Sequence of chain 1.B:
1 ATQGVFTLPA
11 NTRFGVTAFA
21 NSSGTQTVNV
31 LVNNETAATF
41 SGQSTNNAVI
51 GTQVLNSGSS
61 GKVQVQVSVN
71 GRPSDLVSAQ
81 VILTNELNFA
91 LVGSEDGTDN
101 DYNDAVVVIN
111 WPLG

Sequence of chain 1.A:
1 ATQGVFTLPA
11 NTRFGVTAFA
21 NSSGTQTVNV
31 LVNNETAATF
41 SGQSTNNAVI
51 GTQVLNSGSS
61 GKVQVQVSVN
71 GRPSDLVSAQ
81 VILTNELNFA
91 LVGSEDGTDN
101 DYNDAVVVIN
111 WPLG

A protein and the small-molecule ligand that binds it are described below.
Small molecule (SMILES): C[C@@H]1O[C@H](O)[C@@H](O)[C@H](O)[C@@H]1O

Binding-site contacts:
Ligand atom C2 contacts residue ASP96 of chain 1.A at 3.5 Å.
Ligand atom O5 contacts residue SER22 of chain 1.A at 3.4 Å (h-bond).
Ligand atom O1 contacts residue FUC1 of chain 1.F at 1.3 Å.
Ligand atom O3 contacts residue ASP104 of chain 1.A at 3.2 Å (salt-bridge).
Ligand atom O3 contacts residue CA1 of chain 1.H at 2.5 Å.
Ligand atom O2 contacts residue FUC1 of chain 1.F at 0.0 Å (h-bond).
Ligand atom C3 contacts residue FUC1 of chain 1.F at 0.0 Å.
Ligand atom O3 contacts residue ASP99 of chain 1.A at 2.4 Å (salt-bridge).
Ligand atom C1 contacts residue SER22 of chain 1.A at 3.0 Å.
Ligand atom O2 contacts residue ASP99 of chain 1.A at 3.5 Å (salt-bridge).
Ligand atom O2 contacts residue ASP96 of chain 1.A at 2.8 Å (salt-bridge).
Ligand atom O3 contacts residue CA1 of chain 1.G at 2.6 Å.
Ligand atom O2 contacts residue ASP104 of chain 1.A at 3.3 Å (salt-bridge).
Ligand atom O5 contacts residue SER23 of chain 1.A at 2.9 Å (h-bond).
Ligand atom O1 contacts residue SER23 of chain 1.A at 3.5 Å (h-bond).
Ligand atom O4 contacts residue SER22 of chain 1.A at 3.4 Å.
Ligand atom C2 contacts residue CA1 of chain 1.G at 3.2 Å.
Ligand atom C2 contacts residue ASP104 of chain 1.A at 3.1 Å.
Ligand atom C3 contacts residue CA1 of chain 1.H at 3.4 Å.
Ligand atom C3 contacts residue ASP99 of chain 1.A at 3.2 Å.
Ligand atom O4 contacts residue ASN21 of chain 1.A at 3.1 Å (h-bond).
Ligand atom C1 contacts residue FUC1 of chain 1.F at 0.0 Å.
Ligand atom O3 contacts residue FUC1 of chain 1.F at 0.0 Å (h-bond).
Ligand atom C6 contacts residue FUC1 of chain 1.F at 0.0 Å.
Ligand atom C4 contacts residue FUC1 of chain 1.F at 0.0 Å.
Ligand atom O4 contacts residue FUC1 of chain 1.F at 0.0 Å (h-bond).
Ligand atom C4 contacts residue CA1 of chain 1.H at 3.4 Å.
Ligand atom O1 contacts residue ASP96 of chain 1.A at 2.9 Å (salt-bridge).
Ligand atom O2 contacts residue GLU95 of chain 1.A at 3.4 Å (salt-bridge).
Ligand atom O4 contacts residue GLY114 of chain 1.B at 2.5 Å (h-bond).
Ligand atom O1 contacts residue SER22 of chain 1.A at 2.7 Å (h-bond).
Ligand atom C4 contacts residue GLY114 of chain 1.B at 3.4 Å.
Ligand atom C3 contacts residue CA1 of chain 1.G at 3.3 Å.
Ligand atom O3 contacts residue ASP101 of chain 1.A at 2.9 Å (salt-bridge).
Ligand atom C2 contacts residue SER22 of chain 1.A at 3.6 Å.
Ligand atom C2 contacts residue FUC1 of chain 1.F at 0.0 Å.
Ligand atom O2 contacts residue CA1 of chain 1.G at 2.5 Å.
Ligand atom O5 contacts residue FUC1 of chain 1.F at 0.0 Å (h-bond).
Ligand atom C5 contacts residue FUC1 of chain 1.F at 0.0 Å.
Ligand atom O4 contacts residue CA1 of chain 1.H at 2.5 Å.